The small molecule below binds the protein below.
Small molecule (SMILES): CC(=O)N[C@@H]1[C@@H](O)[C@H](O)[C@@H](CO)O[C@H]1O

Sequence of chain 1.C:
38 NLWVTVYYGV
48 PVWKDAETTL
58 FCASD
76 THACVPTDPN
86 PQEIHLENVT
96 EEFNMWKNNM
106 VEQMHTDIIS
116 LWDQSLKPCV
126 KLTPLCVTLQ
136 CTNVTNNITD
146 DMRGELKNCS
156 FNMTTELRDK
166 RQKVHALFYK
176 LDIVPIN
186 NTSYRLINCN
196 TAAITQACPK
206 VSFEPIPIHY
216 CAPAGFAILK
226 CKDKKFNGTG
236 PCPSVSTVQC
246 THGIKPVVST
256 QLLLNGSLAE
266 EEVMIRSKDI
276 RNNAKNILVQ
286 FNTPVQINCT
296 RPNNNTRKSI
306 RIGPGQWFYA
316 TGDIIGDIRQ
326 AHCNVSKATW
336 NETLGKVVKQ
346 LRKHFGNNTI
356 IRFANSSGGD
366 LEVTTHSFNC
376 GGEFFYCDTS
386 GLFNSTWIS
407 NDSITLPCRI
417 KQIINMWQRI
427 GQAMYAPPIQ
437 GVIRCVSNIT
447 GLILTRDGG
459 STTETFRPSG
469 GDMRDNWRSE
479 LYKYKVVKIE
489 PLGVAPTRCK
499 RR

Binding-site contacts:
Ligand atom C8 contacts residue GLN291 of chain 1.C at 3.4 Å.
Ligand atom C7 contacts residue ASN293 of chain 1.C at 3.4 Å.
Ligand atom C4 contacts residue GLN291 of chain 1.C at 4.2 Å.
Ligand atom O5 contacts residue GLN291 of chain 1.C at 3.5 Å (h-bond).
Ligand atom C8 contacts residue ASN329 of chain 1.C at 3.9 Å.
Ligand atom C5 contacts residue ASN293 of chain 1.C at 3.7 Å.
Ligand atom C6 contacts residue ARG440 of chain 1.C at 4.0 Å.
Ligand atom C4 contacts residue ASN293 of chain 1.C at 4.2 Å.
Ligand atom C3 contacts residue GLN291 of chain 1.C at 4.0 Å.
Ligand atom N2 contacts residue GLN291 of chain 1.C at 4.4 Å.
Ligand atom C8 contacts residue VAL330 of chain 1.C at 3.6 Å (hydrophobic).
Ligand atom O5 contacts residue ARG440 of chain 1.C at 3.2 Å (salt-bridge).
Ligand atom C8 contacts residue ASN293 of chain 1.C at 4.5 Å.
Ligand atom O5 contacts residue ASN293 of chain 1.C at 2.4 Å (h-bond).
Ligand atom C1 contacts residue GLN291 of chain 1.C at 3.2 Å.
Ligand atom C7 contacts residue GLN291 of chain 1.C at 3.9 Å.
Ligand atom C2 contacts residue ASN293 of chain 1.C at 2.4 Å.
Ligand atom C2 contacts residue GLN291 of chain 1.C at 4.0 Å.
Ligand atom C1 contacts residue ASN293 of chain 1.C at 1.4 Å.
Ligand atom C5 contacts residue GLN291 of chain 1.C at 3.3 Å.
Ligand atom C8 contacts residue SER331 of chain 1.C at 3.1 Å.
Ligand atom O7 contacts residue GLN291 of chain 1.C at 2.8 Å (h-bond).
Ligand atom C1 contacts residue ARG440 of chain 1.C at 4.0 Å.
Ligand atom O6 contacts residue ARG440 of chain 1.C at 3.1 Å (salt-bridge).
Ligand atom C6 contacts residue GLN291 of chain 1.C at 4.3 Å.
Ligand atom N2 contacts residue ASN293 of chain 1.C at 2.9 Å (h-bond).
Ligand atom O7 contacts residue ASN293 of chain 1.C at 3.4 Å (h-bond).
Ligand atom C3 contacts residue ASN293 of chain 1.C at 3.8 Å.
Ligand atom C5 contacts residue ARG440 of chain 1.C at 4.2 Å.